Binding-site contacts:
Ligand atom C11 contacts residue PRO67 of chain 1.B at 3.7 Å (hydrophobic).
Ligand atom C12 contacts residue PRO67 of chain 1.B at 3.6 Å (hydrophobic).
Ligand atom O9 contacts residue HIS92 of chain 1.B at 3.4 Å.
Ligand atom O contacts residue ALA282 of chain 1.B at 3.9 Å.
Ligand atom C3 contacts residue LYS283 of chain 1.B at 3.9 Å.
Ligand atom O7 contacts residue SER91 of chain 1.B at 3.5 Å (h-bond).
Ligand atom O10 contacts residue HIS92 of chain 1.B at 3.9 Å.
Ligand atom O8 contacts residue MG1 of chain 1.P at 3.8 Å.
Ligand atom C1 contacts residue ALA282 of chain 1.B at 3.8 Å (hydrophobic).
Ligand atom C21 contacts residue HIS92 of chain 1.B at 3.9 Å.
Ligand atom C13 contacts residue LYS283 of chain 1.B at 3.9 Å.
Ligand atom O4 contacts residue HIS92 of chain 1.B at 3.6 Å.
Ligand atom C8 contacts residue TYR97 of chain 1.B at 3.4 Å (hydrophobic).
Ligand atom C17 contacts residue HIS92 of chain 1.B at 3.6 Å.
Ligand atom O6 contacts residue SER91 of chain 1.B at 3.5 Å.
Ligand atom C2 contacts residue HIS92 of chain 1.B at 3.4 Å.
Ligand atom O6 contacts residue ASN89 of chain 1.B at 2.9 Å (h-bond).
Ligand atom O6 contacts residue HIS92 of chain 1.B at 3.0 Å (h-bond).
Ligand atom O2 contacts residue ASN89 of chain 1.B at 3.3 Å.
Ligand atom O1 contacts residue HIS92 of chain 1.B at 3.8 Å.
Ligand atom O1 contacts residue THR64 of chain 1.B at 3.7 Å.
Ligand atom O3 contacts residue LYS283 of chain 1.B at 3.0 Å (salt-bridge).
Ligand atom C8 contacts residue GLY93 of chain 1.B at 3.8 Å.
Ligand atom O1 contacts residue ASN89 of chain 1.B at 3.2 Å (h-bond).
Ligand atom C6 contacts residue HIS92 of chain 1.B at 3.5 Å.
Ligand atom C5 contacts residue HIS92 of chain 1.B at 3.6 Å.
Ligand atom O11 contacts residue GLY279 of chain 1.B at 3.9 Å.
Ligand atom C14 contacts residue HIS92 of chain 1.B at 3.5 Å.
Ligand atom C9 contacts residue TYR97 of chain 1.B at 3.5 Å (hydrophobic).
Ligand atom C1 contacts residue HIS92 of chain 1.B at 3.4 Å.
Ligand atom O4 contacts residue HIS98 of chain 1.B at 3.8 Å.
Ligand atom O2 contacts residue HIS92 of chain 1.B at 3.6 Å.
Ligand atom N1 contacts residue HIS92 of chain 1.B at 3.8 Å.
Ligand atom C23 contacts residue SER91 of chain 1.B at 3.9 Å.
Ligand atom O contacts residue SER278 of chain 1.B at 3.7 Å.
Ligand atom C7 contacts residue PRO67 of chain 1.B at 3.7 Å (hydrophobic).
Ligand atom C13 contacts residue PRO67 of chain 1.B at 3.9 Å (hydrophobic).
Ligand atom O contacts residue GLY279 of chain 1.B at 3.2 Å (h-bond).
Ligand atom O8 contacts residue SER91 of chain 1.B at 3.9 Å.
Ligand atom N contacts residue HIS92 of chain 1.B at 3.9 Å.

The small molecule below binds the protein below.
Small molecule (SMILES): O=C(O)C[C@@](O)(CC(=O)N1CCN(S(=O)(=O)c2cc3c(c(O)c2O)C(=O)c2ccccc2C3=O)CC1)C(=O)O

Sequence of chain 1.B:
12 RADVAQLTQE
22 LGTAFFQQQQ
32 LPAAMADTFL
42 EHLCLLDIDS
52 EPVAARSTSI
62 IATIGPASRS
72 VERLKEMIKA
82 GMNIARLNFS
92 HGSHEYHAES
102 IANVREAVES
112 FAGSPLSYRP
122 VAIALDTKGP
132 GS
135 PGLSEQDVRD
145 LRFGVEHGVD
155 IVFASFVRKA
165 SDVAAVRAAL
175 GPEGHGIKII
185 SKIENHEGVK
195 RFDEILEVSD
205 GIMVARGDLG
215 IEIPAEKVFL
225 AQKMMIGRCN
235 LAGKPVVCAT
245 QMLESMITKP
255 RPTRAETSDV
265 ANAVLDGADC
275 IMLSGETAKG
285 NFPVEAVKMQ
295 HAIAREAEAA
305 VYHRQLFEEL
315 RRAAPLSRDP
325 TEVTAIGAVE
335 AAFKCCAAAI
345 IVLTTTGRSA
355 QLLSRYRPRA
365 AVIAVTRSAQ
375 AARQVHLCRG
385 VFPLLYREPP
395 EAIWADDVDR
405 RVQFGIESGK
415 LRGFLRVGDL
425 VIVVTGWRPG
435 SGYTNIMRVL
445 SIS